Binding-site contacts:
Ligand atom O contacts residue ARG152 of chain 1.B at 2.7 Å (salt-bridge).
Ligand atom C contacts residue TRP196 of chain 1.B at 3.5 Å (hydrophobic).
Ligand atom CB contacts residue ARG152 of chain 1.B at 3.5 Å.
Ligand atom O contacts residue PHE61 of chain 1.B at 3.5 Å.
Ligand atom CA contacts residue PHE113 of chain 1.B at 3.4 Å (hydrophobic).
Ligand atom CD contacts residue TRP156 of chain 1.B at 3.5 Å (hydrophobic).
Ligand atom O contacts residue THR109 of chain 1.B at 3.4 Å.
Ligand atom N contacts residue TRP196 of chain 1.B at 3.7 Å.
Ligand atom N contacts residue ASN197 of chain 1.B at 2.7 Å (h-bond).
Ligand atom N contacts residue TRP156 of chain 1.B at 3.4 Å.
Ligand atom CB contacts residue SER193 of chain 1.B at 3.5 Å.
Ligand atom O contacts residue ARG152 of chain 1.B at 3.1 Å (salt-bridge).
Ligand atom N contacts residue ASN153 of chain 1.B at 3.4 Å (h-bond).
Ligand atom OE2 contacts residue TRP156 of chain 1.B at 3.6 Å.
Ligand atom N contacts residue PHE113 of chain 1.B at 3.6 Å.
Ligand atom N contacts residue ASN110 of chain 1.B at 3.0 Å (h-bond).
Ligand atom N contacts residue TRP156 of chain 1.B at 3.5 Å.
Ligand atom CA contacts residue ASN197 of chain 1.B at 3.4 Å.
Ligand atom O contacts residue ASN197 of chain 1.B at 3.5 Å (h-bond).
Ligand atom C contacts residue ASN153 of chain 1.B at 3.6 Å.
Ligand atom OE2 contacts residue LYS119 of chain 1.B at 2.6 Å (salt-bridge).
Ligand atom CA contacts residue TRP156 of chain 1.B at 3.5 Å (hydrophobic).
Ligand atom OE1 contacts residue GLY114 of chain 1.B at 3.6 Å.
Ligand atom CB contacts residue ASN197 of chain 1.B at 3.5 Å.
Ligand atom CB contacts residue ASN110 of chain 1.B at 3.4 Å.
Ligand atom CH3 contacts residue TRP196 of chain 1.B at 3.5 Å (hydrophobic).
Ligand atom C contacts residue ASN197 of chain 1.B at 3.7 Å.
Ligand atom O contacts residue TRP196 of chain 1.B at 3.3 Å.
Ligand atom N contacts residue THR109 of chain 1.B at 3.7 Å.
Ligand atom CA contacts residue ASN110 of chain 1.B at 3.6 Å.
Ligand atom OE2 contacts residue GLY114 of chain 1.B at 3.1 Å (h-bond).
Ligand atom CG contacts residue PHE113 of chain 1.B at 3.6 Å (hydrophobic).
Ligand atom C contacts residue ASN197 of chain 1.B at 3.7 Å.
Ligand atom N contacts residue PHE113 of chain 1.B at 3.3 Å.
Ligand atom CD2 contacts residue PHE113 of chain 1.B at 3.2 Å (hydrophobic).
Ligand atom C contacts residue PHE113 of chain 1.B at 3.4 Å (hydrophobic).
Ligand atom CD contacts residue GLY114 of chain 1.B at 3.5 Å.
Ligand atom CB contacts residue TRP196 of chain 1.B at 3.4 Å (hydrophobic).
Ligand atom N contacts residue ASN197 of chain 1.B at 3.2 Å (h-bond).
Ligand atom O contacts residue ASN153 of chain 1.B at 2.8 Å (h-bond).

A small-molecule ligand and the protein it binds are described below.
Small molecule (SMILES): CC(=O)N[C@@H](C)C(=O)NCC(=O)N[C@@H](CCC(=O)O)C(=O)N[C@@H](C)C(=O)N[C@@H](CC(C)C)C(=O)N[C@@H](C)C(=O)N[C@@H](CC(=O)O)C(N)=O

Sequence of chain 1.B:
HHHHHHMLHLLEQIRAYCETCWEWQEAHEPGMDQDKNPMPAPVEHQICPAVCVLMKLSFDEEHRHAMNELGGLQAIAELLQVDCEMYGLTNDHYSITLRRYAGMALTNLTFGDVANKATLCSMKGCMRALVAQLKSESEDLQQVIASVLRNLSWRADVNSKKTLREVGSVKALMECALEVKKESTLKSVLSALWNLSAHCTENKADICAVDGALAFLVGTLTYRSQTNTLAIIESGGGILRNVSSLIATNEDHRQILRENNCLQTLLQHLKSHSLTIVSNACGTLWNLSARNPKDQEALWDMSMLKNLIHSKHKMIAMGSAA